A protein and the small-molecule ligand that binds it are described below.
Small molecule (SMILES): CC(=O)N[C@H]1[C@H](O[C@H]2[C@H](O)[C@@H](NC(C)=O)CO[C@@H]2CO)O[C@H](CO)[C@@H](O[C@@H]2O[C@H](CO)[C@@H](O)[C@H](O)[C@@H]2O)[C@@H]1O

Sequence of chain 1.D:
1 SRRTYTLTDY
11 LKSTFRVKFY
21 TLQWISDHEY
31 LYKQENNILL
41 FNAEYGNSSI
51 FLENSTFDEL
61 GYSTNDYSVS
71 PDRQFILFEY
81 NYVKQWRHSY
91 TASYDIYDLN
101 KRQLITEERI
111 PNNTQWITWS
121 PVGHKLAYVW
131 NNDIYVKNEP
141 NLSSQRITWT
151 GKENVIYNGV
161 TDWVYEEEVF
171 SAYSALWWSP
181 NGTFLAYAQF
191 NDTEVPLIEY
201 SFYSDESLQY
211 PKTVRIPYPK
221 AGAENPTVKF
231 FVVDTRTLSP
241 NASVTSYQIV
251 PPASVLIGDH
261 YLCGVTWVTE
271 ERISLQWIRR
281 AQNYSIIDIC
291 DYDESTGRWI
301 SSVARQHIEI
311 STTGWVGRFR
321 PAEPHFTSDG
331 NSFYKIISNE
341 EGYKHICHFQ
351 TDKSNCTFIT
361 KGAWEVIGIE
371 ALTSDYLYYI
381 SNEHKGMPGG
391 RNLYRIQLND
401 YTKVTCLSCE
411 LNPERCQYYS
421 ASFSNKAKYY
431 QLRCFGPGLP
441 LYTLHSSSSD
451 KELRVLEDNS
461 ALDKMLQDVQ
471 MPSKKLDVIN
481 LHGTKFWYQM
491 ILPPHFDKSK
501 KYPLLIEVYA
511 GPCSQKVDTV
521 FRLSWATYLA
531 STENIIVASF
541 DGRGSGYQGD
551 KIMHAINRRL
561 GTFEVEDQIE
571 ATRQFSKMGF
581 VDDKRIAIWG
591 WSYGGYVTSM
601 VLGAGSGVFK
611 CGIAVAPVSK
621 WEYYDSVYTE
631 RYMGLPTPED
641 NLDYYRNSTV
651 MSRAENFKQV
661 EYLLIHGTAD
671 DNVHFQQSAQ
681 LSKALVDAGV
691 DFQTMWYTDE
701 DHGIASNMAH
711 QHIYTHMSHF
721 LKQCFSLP

Binding-site contacts:
Ligand atom C3 contacts residue ASN54 of chain 1.D at 3.8 Å.
Ligand atom C8 contacts residue ASN36 of chain 1.D at 4.5 Å.
Ligand atom O7 contacts residue ASN54 of chain 1.D at 3.3 Å (h-bond).
Ligand atom C5 contacts residue ASN54 of chain 1.D at 3.7 Å.
Ligand atom C2 contacts residue ASN54 of chain 1.D at 2.4 Å.
Ligand atom N2 contacts residue GLU35 of chain 1.D at 4.0 Å.
Ligand atom C7 contacts residue ASN36 of chain 1.D at 4.1 Å.
Ligand atom O7 contacts residue GLU35 of chain 1.D at 2.4 Å (salt-bridge).
Ligand atom O5 contacts residue GLU35 of chain 1.D at 3.8 Å.
Ligand atom C1 contacts residue GLU35 of chain 1.D at 3.6 Å.
Ligand atom C5 contacts residue GLU35 of chain 1.D at 3.6 Å.
Ligand atom C4 contacts residue GLU35 of chain 1.D at 3.1 Å.
Ligand atom C2 contacts residue GLU35 of chain 1.D at 3.7 Å.
Ligand atom C4 contacts residue ASN54 of chain 1.D at 4.2 Å.
Ligand atom C6 contacts residue ASN37 of chain 1.D at 4.5 Å.
Ligand atom C5 contacts residue ASN37 of chain 1.D at 4.2 Å.
Ligand atom O4 contacts residue GLU35 of chain 1.D at 3.8 Å.
Ligand atom N2 contacts residue ASN54 of chain 1.D at 2.9 Å (h-bond).
Ligand atom O5 contacts residue ASN54 of chain 1.D at 2.4 Å (h-bond).
Ligand atom C3 contacts residue GLU35 of chain 1.D at 4.1 Å.
Ligand atom C7 contacts residue ASN54 of chain 1.D at 3.4 Å.
Ligand atom O3 contacts residue GLU35 of chain 1.D at 4.3 Å.
Ligand atom C7 contacts residue GLU35 of chain 1.D at 3.5 Å.
Ligand atom O5 contacts residue ASN37 of chain 1.D at 3.0 Å (h-bond).
Ligand atom C1 contacts residue ASN37 of chain 1.D at 3.4 Å.
Ligand atom C2 contacts residue ASN37 of chain 1.D at 4.0 Å.
Ligand atom O7 contacts residue ASN36 of chain 1.D at 3.1 Å (h-bond).
Ligand atom C1 contacts residue ASN54 of chain 1.D at 1.4 Å.
Ligand atom C6 contacts residue GLU35 of chain 1.D at 3.3 Å.